Sequence of chain 1.A:
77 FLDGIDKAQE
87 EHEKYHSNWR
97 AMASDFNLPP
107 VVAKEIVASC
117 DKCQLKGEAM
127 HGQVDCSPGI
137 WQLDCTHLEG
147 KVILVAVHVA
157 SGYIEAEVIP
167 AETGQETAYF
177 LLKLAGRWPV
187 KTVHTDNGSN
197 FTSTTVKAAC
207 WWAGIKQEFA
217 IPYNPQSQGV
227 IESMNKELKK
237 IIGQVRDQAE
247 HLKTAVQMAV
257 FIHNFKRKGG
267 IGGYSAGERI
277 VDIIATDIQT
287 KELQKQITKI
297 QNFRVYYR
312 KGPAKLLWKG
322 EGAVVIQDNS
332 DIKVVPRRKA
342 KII

The protein below binds the small molecule below.
Small molecule (SMILES): C[C@@H]1CCO[C@H]2Cn3cc(C(=O)NCc4ccc(F)cc4F)c(=O)c(O)c3C(=O)N12

Binding-site contacts:
Ligand atom CAL contacts residue TYR219 of chain 1.A at 3.8 Å (hydrophobic).
Ligand atom OAC contacts residue MG1 of chain 1.M at 2.1 Å.
Ligand atom CAT contacts residue GLN222 of chain 1.A at 3.9 Å.
Ligand atom FAG contacts residue PRO221 of chain 1.A at 4.0 Å.
Ligand atom FAG contacts residue GLU228 of chain 1.A at 3.1 Å.
Ligand atom CAW contacts residue MG1 of chain 1.M at 3.2 Å.
Ligand atom FAF contacts residue PRO221 of chain 1.A at 4.1 Å.
Ligand atom CAS contacts residue ASP192 of chain 1.A at 3.5 Å.
Ligand atom CAY contacts residue MG1 of chain 1.M at 3.6 Å.
Ligand atom FAF contacts residue GLN222 of chain 1.A at 3.1 Å.
Ligand atom CBA contacts residue GLY194 of chain 1.A at 3.8 Å.
Ligand atom CAO contacts residue TYR219 of chain 1.A at 4.0 Å (hydrophobic).
Ligand atom CAZ contacts residue GLU228 of chain 1.A at 3.6 Å.
Ligand atom OAE contacts residue GLU228 of chain 1.A at 3.3 Å (salt-bridge).
Ligand atom CAY contacts residue ASP192 of chain 1.A at 4.0 Å.
Ligand atom CAM contacts residue GLY194 of chain 1.A at 3.4 Å.
Ligand atom CAW contacts residue ASP192 of chain 1.A at 3.8 Å.
Ligand atom CAZ contacts residue MG1 of chain 1.N at 2.9 Å.
Ligand atom CAM contacts residue ASN193 of chain 1.A at 3.6 Å.
Ligand atom CAJ contacts residue GLU228 of chain 1.A at 4.0 Å.
Ligand atom OAB contacts residue PRO221 of chain 1.A at 3.8 Å.
Ligand atom OAE contacts residue MG1 of chain 1.N at 2.2 Å.
Ligand atom CAW contacts residue MG1 of chain 1.N at 2.9 Å.
Ligand atom OAE contacts residue ASP192 of chain 1.A at 3.1 Å (salt-bridge).
Ligand atom OAD contacts residue MG1 of chain 1.N at 2.1 Å.
Ligand atom CAV contacts residue PRO221 of chain 1.A at 3.9 Å (hydrophobic).
Ligand atom CAU contacts residue PRO221 of chain 1.A at 3.5 Å (hydrophobic).
Ligand atom CAU contacts residue GLU228 of chain 1.A at 4.1 Å.
Ligand atom OAE contacts residue MG1 of chain 1.M at 2.1 Å.
Ligand atom OAC contacts residue ASP192 of chain 1.A at 3.0 Å (salt-bridge).
Ligand atom OAQ contacts residue TYR219 of chain 1.A at 3.1 Å.
Ligand atom CAR contacts residue PRO221 of chain 1.A at 3.8 Å (hydrophobic).
Ligand atom CBB contacts residue TYR219 of chain 1.A at 3.8 Å (hydrophobic).
Ligand atom OAD contacts residue GLU228 of chain 1.A at 2.9 Å (salt-bridge).
Ligand atom CAH contacts residue GLN222 of chain 1.A at 3.6 Å.
Ligand atom CAJ contacts residue PRO221 of chain 1.A at 3.5 Å (hydrophobic).
Ligand atom CAW contacts residue GLU228 of chain 1.A at 3.8 Å.
Ligand atom CAS contacts residue MG1 of chain 1.M at 3.1 Å.
Ligand atom OAE contacts residue ASP140 of chain 1.A at 3.1 Å (salt-bridge).
Ligand atom CAT contacts residue PRO221 of chain 1.A at 3.8 Å (hydrophobic).